Binding-site contacts:
Ligand atom O5 contacts residue ASN27 of chain 1.A at 2.4 Å (h-bond).
Ligand atom C2 contacts residue ASN27 of chain 1.A at 2.3 Å.
Ligand atom C7 contacts residue ASN27 of chain 1.A at 3.2 Å.
Ligand atom C8 contacts residue LYS26 of chain 1.A at 4.3 Å.
Ligand atom C4 contacts residue ASN27 of chain 1.A at 4.2 Å.
Ligand atom C3 contacts residue ASN27 of chain 1.A at 3.7 Å.
Ligand atom N2 contacts residue ASN27 of chain 1.A at 2.8 Å (h-bond).
Ligand atom C1 contacts residue GLN19 of chain 1.A at 4.4 Å.
Ligand atom O5 contacts residue GLN19 of chain 1.A at 3.7 Å.
Ligand atom C8 contacts residue ASN27 of chain 1.A at 4.4 Å.
Ligand atom C1 contacts residue ASN27 of chain 1.A at 1.4 Å.
Ligand atom O7 contacts residue ASN27 of chain 1.A at 3.2 Å (h-bond).
Ligand atom C5 contacts residue ASN27 of chain 1.A at 3.7 Å.

Sequence of chain 1.A:
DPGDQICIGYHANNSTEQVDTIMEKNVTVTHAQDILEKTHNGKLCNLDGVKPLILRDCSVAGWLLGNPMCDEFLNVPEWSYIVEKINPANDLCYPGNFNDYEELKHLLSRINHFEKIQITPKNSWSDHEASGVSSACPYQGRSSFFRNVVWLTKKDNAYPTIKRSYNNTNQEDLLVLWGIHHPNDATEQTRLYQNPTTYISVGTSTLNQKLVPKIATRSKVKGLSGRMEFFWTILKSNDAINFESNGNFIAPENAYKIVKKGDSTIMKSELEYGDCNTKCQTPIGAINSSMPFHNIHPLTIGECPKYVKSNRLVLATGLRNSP

This protein binds this small molecule.
Small molecule (SMILES): CC(=O)N[C@@H]1[C@@H](O)[C@H](O)[C@@H](CO)O[C@H]1O